Binding-site contacts:
Ligand atom C5 contacts residue ASN96 of chain 1.A at 3.7 Å.
Ligand atom O4 contacts residue LEU61 of chain 1.A at 4.4 Å.
Ligand atom O6 contacts residue THR100 of chain 1.A at 3.7 Å.
Ligand atom O5 contacts residue LEU65 of chain 1.A at 3.8 Å.
Ligand atom O3 contacts residue ASN96 of chain 1.A at 3.7 Å.
Ligand atom C1 contacts residue TYR41 of chain 1.A at 4.0 Å (hydrophobic).
Ligand atom C3 contacts residue ASN96 of chain 1.A at 3.7 Å.
Ligand atom C1 contacts residue ASN96 of chain 1.A at 1.5 Å.
Ligand atom O7 contacts residue GLN94 of chain 1.A at 3.5 Å.
Ligand atom C6 contacts residue LEU61 of chain 1.A at 4.1 Å (hydrophobic).
Ligand atom C6 contacts residue LEU65 of chain 1.A at 4.0 Å (hydrophobic).
Ligand atom C3 contacts residue TYR41 of chain 1.A at 4.2 Å (hydrophobic).
Ligand atom O3 contacts residue VAL63 of chain 1.A at 4.0 Å.
Ligand atom O5 contacts residue THR98 of chain 1.A at 4.3 Å.
Ligand atom O6 contacts residue VAL63 of chain 1.A at 4.0 Å.
Ligand atom O3 contacts residue LEU65 of chain 1.A at 3.9 Å.
Ligand atom O5 contacts residue ASN96 of chain 1.A at 2.4 Å (h-bond).
Ligand atom C5 contacts residue LEU65 of chain 1.A at 4.4 Å (hydrophobic).
Ligand atom C2 contacts residue THR98 of chain 1.A at 4.2 Å.
Ligand atom C6 contacts residue VAL63 of chain 1.A at 4.1 Å (hydrophobic).
Ligand atom C3 contacts residue THR98 of chain 1.A at 3.8 Å.
Ligand atom C1 contacts residue LEU61 of chain 1.A at 4.1 Å (hydrophobic).
Ligand atom O3 contacts residue TYR41 of chain 1.A at 4.5 Å.
Ligand atom C5 contacts residue VAL63 of chain 1.A at 3.9 Å (hydrophobic).
Ligand atom O4 contacts residue TYR41 of chain 1.A at 3.5 Å.
Ligand atom N2 contacts residue ASN96 of chain 1.A at 3.6 Å (h-bond).
Ligand atom O3 contacts residue THR98 of chain 1.A at 2.7 Å (h-bond).
Ligand atom O4 contacts residue VAL63 of chain 1.A at 4.5 Å.
Ligand atom C2 contacts residue ASN96 of chain 1.A at 2.6 Å.
Ligand atom C4 contacts residue ASN96 of chain 1.A at 4.3 Å.
Ligand atom C2 contacts residue TYR41 of chain 1.A at 4.0 Å (hydrophobic).
Ligand atom C1 contacts residue THR98 of chain 1.A at 4.4 Å.
Ligand atom C3 contacts residue TYR41 of chain 1.A at 4.4 Å (hydrophobic).
Ligand atom O3 contacts residue TYR41 of chain 1.A at 4.5 Å.

Sequence of chain 1.A:
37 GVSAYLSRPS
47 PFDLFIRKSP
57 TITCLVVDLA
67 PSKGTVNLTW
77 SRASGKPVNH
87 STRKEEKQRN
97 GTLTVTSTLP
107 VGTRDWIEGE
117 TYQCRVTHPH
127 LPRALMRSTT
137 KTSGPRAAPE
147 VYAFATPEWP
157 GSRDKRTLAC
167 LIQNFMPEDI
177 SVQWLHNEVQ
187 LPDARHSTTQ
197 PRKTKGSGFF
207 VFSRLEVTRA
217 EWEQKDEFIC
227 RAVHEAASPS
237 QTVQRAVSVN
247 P

This small molecule binds to this protein.
Small molecule (SMILES): CC(=O)N[C@H]1[C@H](O[C@H]2[C@H](O)[C@@H](NC(C)=O)CO[C@@H]2CO)O[C@H](CO)[C@@H](O[C@@H]2O[C@H](CO)[C@@H](O)[C@H](O)[C@@H]2O)[C@@H]1O